The small molecule below binds the protein below.
Small molecule (SMILES): CCCCCCCCCCC(=O)OC[C@H](COP(=O)(O)O[C@H]1[C@H](O[C@H]2O[C@H](CO)C(O)[C@H](O)[C@@H]2O)[C@H](O)[C@@H](O)[C@H](O)[C@@H]1OC1O[C@H](COC(=O)CCCCCCCCCC)[C@@H](O)[C@H](O)[C@@H]1O)OC(=O)CCCCCCC

Sequence of chain 1.M:
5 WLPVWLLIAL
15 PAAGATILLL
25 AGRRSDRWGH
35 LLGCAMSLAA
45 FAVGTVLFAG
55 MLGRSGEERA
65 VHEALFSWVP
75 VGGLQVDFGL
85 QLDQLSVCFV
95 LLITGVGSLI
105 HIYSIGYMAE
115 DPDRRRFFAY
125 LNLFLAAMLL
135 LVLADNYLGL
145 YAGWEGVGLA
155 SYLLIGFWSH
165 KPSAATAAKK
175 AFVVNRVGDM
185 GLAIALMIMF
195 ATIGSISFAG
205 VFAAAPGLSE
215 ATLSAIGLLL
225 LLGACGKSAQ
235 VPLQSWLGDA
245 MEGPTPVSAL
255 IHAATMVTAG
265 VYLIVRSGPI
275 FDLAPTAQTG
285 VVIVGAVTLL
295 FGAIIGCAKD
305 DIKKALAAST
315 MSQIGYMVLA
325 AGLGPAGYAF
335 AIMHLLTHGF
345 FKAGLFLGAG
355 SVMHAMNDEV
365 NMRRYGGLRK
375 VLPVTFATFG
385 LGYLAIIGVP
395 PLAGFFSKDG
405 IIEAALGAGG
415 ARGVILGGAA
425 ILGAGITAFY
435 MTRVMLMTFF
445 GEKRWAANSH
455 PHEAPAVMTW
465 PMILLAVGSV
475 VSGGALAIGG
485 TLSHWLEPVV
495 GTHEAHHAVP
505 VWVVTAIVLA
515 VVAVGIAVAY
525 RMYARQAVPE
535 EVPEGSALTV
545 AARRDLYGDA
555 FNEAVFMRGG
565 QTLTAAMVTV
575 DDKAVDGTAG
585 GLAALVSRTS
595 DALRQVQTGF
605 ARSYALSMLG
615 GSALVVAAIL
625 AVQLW

Sequence of chain 1.O:
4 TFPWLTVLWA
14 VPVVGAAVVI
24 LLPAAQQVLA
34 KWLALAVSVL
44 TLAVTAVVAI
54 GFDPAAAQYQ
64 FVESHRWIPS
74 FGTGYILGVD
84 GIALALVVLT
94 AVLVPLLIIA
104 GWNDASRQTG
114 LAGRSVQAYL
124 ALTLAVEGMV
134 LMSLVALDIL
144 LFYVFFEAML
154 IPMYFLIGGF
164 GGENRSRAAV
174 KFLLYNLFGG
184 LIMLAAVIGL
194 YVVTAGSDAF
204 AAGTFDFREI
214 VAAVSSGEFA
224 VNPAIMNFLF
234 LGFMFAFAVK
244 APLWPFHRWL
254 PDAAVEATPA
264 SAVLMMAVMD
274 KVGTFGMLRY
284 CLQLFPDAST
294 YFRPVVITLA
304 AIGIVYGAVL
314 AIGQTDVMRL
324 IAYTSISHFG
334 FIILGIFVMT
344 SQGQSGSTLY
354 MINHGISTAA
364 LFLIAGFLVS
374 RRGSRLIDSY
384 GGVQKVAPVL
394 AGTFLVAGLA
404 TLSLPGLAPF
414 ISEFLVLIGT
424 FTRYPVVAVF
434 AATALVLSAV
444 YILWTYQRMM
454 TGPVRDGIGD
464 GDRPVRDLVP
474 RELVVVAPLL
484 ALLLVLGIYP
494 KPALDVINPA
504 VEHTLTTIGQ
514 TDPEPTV

Binding-site contacts:
Ligand atom O63 contacts residue TRP447 of chain 1.O at 3.7 Å.
Ligand atom C36 contacts residue TRP447 of chain 1.O at 3.6 Å (hydrophobic).
Ligand atom O35 contacts residue MET561 of chain 1.M at 3.2 Å.
Ligand atom C57 contacts residue PHE560 of chain 1.M at 3.5 Å (hydrophobic).
Ligand atom O75 contacts residue PRO166 of chain 1.M at 2.8 Å (h-bond).
Ligand atom C48 contacts residue MET561 of chain 1.M at 3.2 Å (hydrophobic).
Ligand atom O35 contacts residue LYS173 of chain 1.M at 2.9 Å (salt-bridge).
Ligand atom O06 contacts residue GLU557 of chain 1.M at 3.0 Å (salt-bridge).
Ligand atom C36 contacts residue LYS173 of chain 1.M at 3.3 Å.
Ligand atom C11 contacts residue GLU557 of chain 1.M at 3.2 Å.
Ligand atom O27 contacts residue LYS174 of chain 1.M at 3.7 Å.
Ligand atom C09 contacts residue GLU557 of chain 1.M at 3.3 Å.
Ligand atom O76 contacts residue THR170 of chain 1.M at 2.7 Å (h-bond).
Ligand atom C36 contacts residue MET561 of chain 1.M at 3.7 Å (hydrophobic).
Ligand atom O10 contacts residue MET561 of chain 1.M at 3.6 Å (h-bond).
Ligand atom O47 contacts residue GLN565 of chain 1.M at 3.3 Å (h-bond).
Ligand atom O75 contacts residue THR170 of chain 1.M at 2.8 Å (h-bond).
Ligand atom C21 contacts residue PHE560 of chain 1.M at 3.4 Å (hydrophobic).
Ligand atom O63 contacts residue GLN450 of chain 1.O at 2.8 Å (h-bond).
Ligand atom C74 contacts residue THR170 of chain 1.M at 3.3 Å.
Ligand atom O06 contacts residue MET561 of chain 1.M at 2.8 Å (h-bond).
Ligand atom C16 contacts residue VAL178 of chain 1.M at 3.6 Å (hydrophobic).
Ligand atom C28 contacts residue LYS174 of chain 1.M at 3.3 Å.
Ligand atom C42 contacts residue GLY564 of chain 1.M at 3.4 Å.
Ligand atom O31 contacts residue THR170 of chain 1.M at 3.0 Å.
Ligand atom O63 contacts residue LYS173 of chain 1.M at 2.8 Å (salt-bridge).
Ligand atom O33 contacts residue THR170 of chain 1.M at 3.6 Å.
Ligand atom C48 contacts residue LYS173 of chain 1.M at 3.3 Å.
Ligand atom C73 contacts residue THR170 of chain 1.M at 3.5 Å.
Ligand atom O75 contacts residue SER167 of chain 1.M at 3.0 Å (h-bond).
Ligand atom O49 contacts residue LYS173 of chain 1.M at 3.0 Å (salt-bridge).
Ligand atom O08 contacts residue MET561 of chain 1.M at 3.0 Å.
Ligand atom O27 contacts residue GLU557 of chain 1.M at 2.9 Å (salt-bridge).
Ligand atom C05 contacts residue GLU557 of chain 1.M at 3.3 Å.
Ligand atom C37 contacts residue MET561 of chain 1.M at 3.4 Å (hydrophobic).
Ligand atom O29 contacts residue LYS174 of chain 1.M at 3.3 Å.
Ligand atom O68 contacts residue GLN450 of chain 1.O at 3.5 Å (h-bond).
Ligand atom C42 contacts residue THR568 of chain 1.M at 3.4 Å.
Ligand atom P34 contacts residue LYS173 of chain 1.M at 3.3 Å.
Ligand atom C66 contacts residue THR170 of chain 1.M at 3.6 Å.